Sequence of chain 1.EA:
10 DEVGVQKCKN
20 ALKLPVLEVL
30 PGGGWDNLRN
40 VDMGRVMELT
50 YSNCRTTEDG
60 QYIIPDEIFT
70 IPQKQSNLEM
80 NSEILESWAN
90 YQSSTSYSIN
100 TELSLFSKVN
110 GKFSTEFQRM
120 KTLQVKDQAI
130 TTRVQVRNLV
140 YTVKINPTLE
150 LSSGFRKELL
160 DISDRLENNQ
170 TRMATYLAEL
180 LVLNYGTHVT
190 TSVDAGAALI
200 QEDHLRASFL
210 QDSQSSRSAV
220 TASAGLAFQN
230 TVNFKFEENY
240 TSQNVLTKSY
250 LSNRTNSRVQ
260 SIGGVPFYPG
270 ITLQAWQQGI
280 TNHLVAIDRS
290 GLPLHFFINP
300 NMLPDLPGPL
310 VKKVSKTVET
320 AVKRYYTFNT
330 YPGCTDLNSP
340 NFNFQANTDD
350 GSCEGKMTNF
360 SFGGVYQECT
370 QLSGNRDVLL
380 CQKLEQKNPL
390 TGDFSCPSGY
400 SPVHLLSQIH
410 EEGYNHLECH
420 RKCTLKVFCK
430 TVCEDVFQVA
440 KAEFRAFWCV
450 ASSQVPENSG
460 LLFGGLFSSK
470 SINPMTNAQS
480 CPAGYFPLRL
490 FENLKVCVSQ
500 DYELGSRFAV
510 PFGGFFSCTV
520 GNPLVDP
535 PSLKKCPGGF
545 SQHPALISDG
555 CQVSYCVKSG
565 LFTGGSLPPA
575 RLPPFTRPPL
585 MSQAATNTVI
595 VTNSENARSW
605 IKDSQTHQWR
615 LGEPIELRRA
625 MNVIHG

A protein and the small-molecule ligand that binds it are described below.
Small molecule (SMILES): CC(=O)N[C@@H]1[C@@H](O)[C@H](O)[C@@H](CO)O[C@H]1O

Binding-site contacts:
Ligand atom O3 contacts residue LEU416 of chain 1.DA at 3.8 Å.
Ligand atom N2 contacts residue LEU416 of chain 1.DA at 4.1 Å.
Ligand atom C8 contacts residue ASP434 of chain 1.DA at 4.1 Å.
Ligand atom C4 contacts residue ASN168 of chain 1.EA at 4.2 Å.
Ligand atom N2 contacts residue ASN168 of chain 1.EA at 2.9 Å (h-bond).
Ligand atom O5 contacts residue ASN168 of chain 1.EA at 2.4 Å (h-bond).
Ligand atom O7 contacts residue LEU416 of chain 1.DA at 3.9 Å.
Ligand atom C3 contacts residue ASN168 of chain 1.EA at 3.8 Å.
Ligand atom C8 contacts residue LEU416 of chain 1.DA at 3.9 Å (hydrophobic).
Ligand atom C1 contacts residue ASN168 of chain 1.EA at 1.4 Å.
Ligand atom C2 contacts residue ASN168 of chain 1.EA at 2.5 Å.
Ligand atom C5 contacts residue ASN168 of chain 1.EA at 3.7 Å.
Ligand atom O7 contacts residue ASN168 of chain 1.EA at 3.1 Å (h-bond).
Ligand atom C8 contacts residue ASN168 of chain 1.EA at 4.4 Å.
Ligand atom C7 contacts residue ASN168 of chain 1.EA at 3.2 Å.
Ligand atom C7 contacts residue LEU416 of chain 1.DA at 3.8 Å (hydrophobic).

Sequence of chain 1.DA:
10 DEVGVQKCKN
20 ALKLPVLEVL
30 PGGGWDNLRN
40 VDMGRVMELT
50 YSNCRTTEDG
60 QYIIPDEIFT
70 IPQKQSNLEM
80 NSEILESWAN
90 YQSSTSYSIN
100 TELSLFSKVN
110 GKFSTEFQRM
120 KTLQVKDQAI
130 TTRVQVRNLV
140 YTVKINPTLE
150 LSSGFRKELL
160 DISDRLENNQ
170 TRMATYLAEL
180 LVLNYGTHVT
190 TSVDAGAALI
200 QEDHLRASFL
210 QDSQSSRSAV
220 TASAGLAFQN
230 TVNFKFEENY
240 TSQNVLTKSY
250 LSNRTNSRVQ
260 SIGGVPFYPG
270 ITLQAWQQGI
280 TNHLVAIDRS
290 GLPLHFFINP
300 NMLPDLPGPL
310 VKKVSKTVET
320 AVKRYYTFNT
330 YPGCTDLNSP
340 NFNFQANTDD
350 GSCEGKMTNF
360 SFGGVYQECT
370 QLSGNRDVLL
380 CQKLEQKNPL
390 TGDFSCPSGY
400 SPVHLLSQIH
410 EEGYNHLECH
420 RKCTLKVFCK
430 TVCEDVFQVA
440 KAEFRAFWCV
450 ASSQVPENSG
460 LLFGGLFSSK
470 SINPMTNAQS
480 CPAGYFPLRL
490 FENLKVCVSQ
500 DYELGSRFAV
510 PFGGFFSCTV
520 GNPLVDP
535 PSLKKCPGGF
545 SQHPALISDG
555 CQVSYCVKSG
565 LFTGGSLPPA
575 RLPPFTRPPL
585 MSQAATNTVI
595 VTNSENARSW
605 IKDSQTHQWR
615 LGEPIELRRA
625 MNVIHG